Sequence of chain 1.C:
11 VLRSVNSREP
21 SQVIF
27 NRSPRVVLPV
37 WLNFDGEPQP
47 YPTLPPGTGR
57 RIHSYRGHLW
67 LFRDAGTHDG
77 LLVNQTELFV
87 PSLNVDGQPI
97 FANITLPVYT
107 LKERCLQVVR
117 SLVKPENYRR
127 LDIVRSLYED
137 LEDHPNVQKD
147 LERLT

The small molecule below binds the protein below.
Small molecule (SMILES): CC(=O)NC1(C(=O)N[C@H](C(=O)N2C[C@H](O)C[C@H]2C(=O)NCc2ccc(-c3scnc3C)cc2)C(C)(C)C)CC1

Binding-site contacts:
Ligand atom OAH contacts residue HIS64 of chain 1.C at 3.4 Å.
Ligand atom CG contacts residue SER60 of chain 1.C at 3.9 Å.
Ligand atom CAP contacts residue ARG18 of chain 1.C at 3.8 Å.
Ligand atom CBB contacts residue TYR61 of chain 1.C at 3.6 Å (hydrophobic).
Ligand atom O contacts residue TYR47 of chain 1.C at 2.7 Å (h-bond).
Ligand atom CD2 contacts residue TYR47 of chain 1.C at 3.6 Å (hydrophobic).
Ligand atom C contacts residue TYR47 of chain 1.C at 3.5 Å (hydrophobic).
Ligand atom CAO contacts residue PRO48 of chain 1.C at 3.1 Å (hydrophobic).
Ligand atom CAQ contacts residue TYR61 of chain 1.C at 3.3 Å (hydrophobic).
Ligand atom OAH contacts residue PHE40 of chain 1.C at 3.6 Å.
Ligand atom CAN contacts residue TYR47 of chain 1.C at 3.8 Å (hydrophobic).
Ligand atom CB contacts residue HIS59 of chain 1.C at 3.6 Å.
Ligand atom CG contacts residue TRP37 of chain 1.C at 3.8 Å (hydrophobic).
Ligand atom CAE contacts residue TYR47 of chain 1.C at 3.8 Å (hydrophobic).
Ligand atom CA contacts residue HIS59 of chain 1.C at 3.4 Å.
Ligand atom OD1 contacts residue HIS64 of chain 1.C at 2.6 Å (h-bond).
Ligand atom CAN contacts residue ILE58 of chain 1.C at 3.4 Å (hydrophobic).
Ligand atom OAI contacts residue TYR61 of chain 1.C at 3.6 Å.
Ligand atom CAL contacts residue HIS59 of chain 1.C at 3.9 Å.
Ligand atom CG contacts residue TRP66 of chain 1.C at 3.7 Å (hydrophobic).
Ligand atom CAP contacts residue ASN16 of chain 1.C at 3.5 Å.
Ligand atom CBC contacts residue TYR61 of chain 1.C at 3.7 Å (hydrophobic).
Ligand atom CBM contacts residue TYR61 of chain 1.C at 3.8 Å (hydrophobic).
Ligand atom NAU contacts residue PRO48 of chain 1.C at 3.8 Å.
Ligand atom OD1 contacts residue TYR61 of chain 1.C at 3.8 Å.
Ligand atom CAQ contacts residue ARG18 of chain 1.C at 3.8 Å.
Ligand atom CB contacts residue TRP66 of chain 1.C at 3.6 Å (hydrophobic).
Ligand atom CBF contacts residue TYR47 of chain 1.C at 3.8 Å (hydrophobic).
Ligand atom CBG contacts residue ILE58 of chain 1.C at 3.6 Å (hydrophobic).
Ligand atom NAW contacts residue TYR61 of chain 1.C at 3.8 Å.
Ligand atom CD2 contacts residue TRP37 of chain 1.C at 3.6 Å (hydrophobic).
Ligand atom CG contacts residue HIS64 of chain 1.C at 3.6 Å.
Ligand atom CB contacts residue TYR47 of chain 1.C at 3.6 Å (hydrophobic).
Ligand atom NAV contacts residue HIS59 of chain 1.C at 2.9 Å (h-bond).
Ligand atom CBF contacts residue ILE58 of chain 1.C at 3.7 Å (hydrophobic).
Ligand atom OD1 contacts residue SER60 of chain 1.C at 2.8 Å (h-bond).
Ligand atom N contacts residue TYR47 of chain 1.C at 3.8 Å.
Ligand atom C contacts residue HIS59 of chain 1.C at 3.6 Å.
Ligand atom OAH contacts residue TYR61 of chain 1.C at 3.8 Å.
Ligand atom CD2 contacts residue HIS64 of chain 1.C at 3.8 Å.